Binding-site contacts:
Ligand atom C4 contacts residue ASN55 of chain 1.C at 4.3 Å.
Ligand atom O7 contacts residue ASN55 of chain 1.C at 3.2 Å.
Ligand atom C5 contacts residue GLN112 of chain 1.C at 3.7 Å.
Ligand atom N2 contacts residue ASN55 of chain 1.C at 3.4 Å.
Ligand atom C6 contacts residue GLN112 of chain 1.C at 3.7 Å.
Ligand atom C5 contacts residue PRO29 of chain 1.C at 4.5 Å (hydrophobic).
Ligand atom C6 contacts residue ASN55 of chain 1.C at 4.5 Å.
Ligand atom C2 contacts residue ASN55 of chain 1.C at 3.3 Å.
Ligand atom O5 contacts residue PRO29 of chain 1.C at 3.4 Å.
Ligand atom C7 contacts residue ASN55 of chain 1.C at 3.0 Å.
Ligand atom C8 contacts residue ASN55 of chain 1.C at 3.3 Å.
Ligand atom O5 contacts residue ASN55 of chain 1.C at 2.3 Å (h-bond).
Ligand atom O4 contacts residue GLU56 of chain 1.C at 4.5 Å.
Ligand atom C1 contacts residue ASN55 of chain 1.C at 1.8 Å.
Ligand atom O4 contacts residue GLN112 of chain 1.C at 2.3 Å (h-bond).
Ligand atom C6 contacts residue PRO29 of chain 1.C at 4.2 Å (hydrophobic).
Ligand atom C4 contacts residue GLN112 of chain 1.C at 3.5 Å.
Ligand atom C8 contacts residue GLU56 of chain 1.C at 4.1 Å.
Ligand atom O6 contacts residue PRO29 of chain 1.C at 4.0 Å.
Ligand atom C7 contacts residue GLU56 of chain 1.C at 3.9 Å.
Ligand atom O7 contacts residue GLU56 of chain 1.C at 3.2 Å (salt-bridge).
Ligand atom C5 contacts residue ASN55 of chain 1.C at 3.4 Å.
Ligand atom C3 contacts residue ASN55 of chain 1.C at 4.1 Å.
Ligand atom C1 contacts residue PRO29 of chain 1.C at 4.2 Å (hydrophobic).

A small-molecule ligand and the protein it binds are described below.
Small molecule (SMILES): CC(=O)N[C@@H]1[C@@H](O)[C@H](O)[C@@H](CO)O[C@H]1O

Sequence of chain 1.C:
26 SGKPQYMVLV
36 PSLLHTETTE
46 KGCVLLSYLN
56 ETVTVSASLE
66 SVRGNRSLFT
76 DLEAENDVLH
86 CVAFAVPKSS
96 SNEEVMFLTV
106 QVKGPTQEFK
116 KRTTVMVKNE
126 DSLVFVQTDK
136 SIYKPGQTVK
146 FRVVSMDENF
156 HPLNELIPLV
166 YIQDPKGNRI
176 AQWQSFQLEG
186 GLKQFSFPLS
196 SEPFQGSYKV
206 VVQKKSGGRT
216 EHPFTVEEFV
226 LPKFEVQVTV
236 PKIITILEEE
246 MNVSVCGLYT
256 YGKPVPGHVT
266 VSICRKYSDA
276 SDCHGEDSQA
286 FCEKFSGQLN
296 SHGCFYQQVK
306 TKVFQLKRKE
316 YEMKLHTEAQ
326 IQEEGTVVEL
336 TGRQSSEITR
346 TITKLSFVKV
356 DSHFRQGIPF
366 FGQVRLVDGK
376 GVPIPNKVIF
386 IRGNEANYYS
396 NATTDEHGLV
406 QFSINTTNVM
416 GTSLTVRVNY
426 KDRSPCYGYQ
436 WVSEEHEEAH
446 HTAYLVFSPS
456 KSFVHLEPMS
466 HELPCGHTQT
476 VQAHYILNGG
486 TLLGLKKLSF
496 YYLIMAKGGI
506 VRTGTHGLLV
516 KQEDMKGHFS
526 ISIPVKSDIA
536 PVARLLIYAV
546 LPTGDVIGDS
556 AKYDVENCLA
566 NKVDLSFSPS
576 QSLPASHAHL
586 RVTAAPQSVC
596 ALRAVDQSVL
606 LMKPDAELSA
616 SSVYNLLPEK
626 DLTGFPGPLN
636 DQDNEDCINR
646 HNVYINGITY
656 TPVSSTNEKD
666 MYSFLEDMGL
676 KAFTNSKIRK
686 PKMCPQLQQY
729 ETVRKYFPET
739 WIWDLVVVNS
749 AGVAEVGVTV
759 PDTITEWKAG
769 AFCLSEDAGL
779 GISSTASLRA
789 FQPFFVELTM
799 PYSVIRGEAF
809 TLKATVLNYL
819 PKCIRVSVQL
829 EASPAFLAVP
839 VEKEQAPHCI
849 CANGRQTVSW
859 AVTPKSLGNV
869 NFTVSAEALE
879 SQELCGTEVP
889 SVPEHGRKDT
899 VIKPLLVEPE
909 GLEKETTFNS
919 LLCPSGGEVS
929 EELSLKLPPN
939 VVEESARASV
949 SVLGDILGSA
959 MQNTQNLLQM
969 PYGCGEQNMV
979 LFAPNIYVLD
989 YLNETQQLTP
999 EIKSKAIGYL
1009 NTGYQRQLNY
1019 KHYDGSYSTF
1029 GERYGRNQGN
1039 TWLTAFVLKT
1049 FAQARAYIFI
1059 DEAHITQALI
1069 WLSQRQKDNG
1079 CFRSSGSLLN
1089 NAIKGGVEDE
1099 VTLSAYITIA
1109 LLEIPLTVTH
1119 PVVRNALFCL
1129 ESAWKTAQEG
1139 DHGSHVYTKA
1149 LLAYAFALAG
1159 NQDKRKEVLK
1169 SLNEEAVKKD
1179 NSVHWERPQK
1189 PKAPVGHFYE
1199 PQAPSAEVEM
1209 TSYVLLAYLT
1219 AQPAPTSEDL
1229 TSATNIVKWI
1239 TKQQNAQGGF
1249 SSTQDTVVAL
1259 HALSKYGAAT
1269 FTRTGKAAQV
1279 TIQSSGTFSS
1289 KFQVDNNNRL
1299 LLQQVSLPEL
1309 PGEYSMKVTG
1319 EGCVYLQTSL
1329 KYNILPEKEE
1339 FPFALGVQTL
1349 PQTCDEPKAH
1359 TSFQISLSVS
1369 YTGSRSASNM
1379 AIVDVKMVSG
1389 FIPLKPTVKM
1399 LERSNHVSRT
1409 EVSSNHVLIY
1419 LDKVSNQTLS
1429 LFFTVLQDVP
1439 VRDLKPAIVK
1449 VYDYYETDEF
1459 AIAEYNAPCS